Sequence of chain 1.B:
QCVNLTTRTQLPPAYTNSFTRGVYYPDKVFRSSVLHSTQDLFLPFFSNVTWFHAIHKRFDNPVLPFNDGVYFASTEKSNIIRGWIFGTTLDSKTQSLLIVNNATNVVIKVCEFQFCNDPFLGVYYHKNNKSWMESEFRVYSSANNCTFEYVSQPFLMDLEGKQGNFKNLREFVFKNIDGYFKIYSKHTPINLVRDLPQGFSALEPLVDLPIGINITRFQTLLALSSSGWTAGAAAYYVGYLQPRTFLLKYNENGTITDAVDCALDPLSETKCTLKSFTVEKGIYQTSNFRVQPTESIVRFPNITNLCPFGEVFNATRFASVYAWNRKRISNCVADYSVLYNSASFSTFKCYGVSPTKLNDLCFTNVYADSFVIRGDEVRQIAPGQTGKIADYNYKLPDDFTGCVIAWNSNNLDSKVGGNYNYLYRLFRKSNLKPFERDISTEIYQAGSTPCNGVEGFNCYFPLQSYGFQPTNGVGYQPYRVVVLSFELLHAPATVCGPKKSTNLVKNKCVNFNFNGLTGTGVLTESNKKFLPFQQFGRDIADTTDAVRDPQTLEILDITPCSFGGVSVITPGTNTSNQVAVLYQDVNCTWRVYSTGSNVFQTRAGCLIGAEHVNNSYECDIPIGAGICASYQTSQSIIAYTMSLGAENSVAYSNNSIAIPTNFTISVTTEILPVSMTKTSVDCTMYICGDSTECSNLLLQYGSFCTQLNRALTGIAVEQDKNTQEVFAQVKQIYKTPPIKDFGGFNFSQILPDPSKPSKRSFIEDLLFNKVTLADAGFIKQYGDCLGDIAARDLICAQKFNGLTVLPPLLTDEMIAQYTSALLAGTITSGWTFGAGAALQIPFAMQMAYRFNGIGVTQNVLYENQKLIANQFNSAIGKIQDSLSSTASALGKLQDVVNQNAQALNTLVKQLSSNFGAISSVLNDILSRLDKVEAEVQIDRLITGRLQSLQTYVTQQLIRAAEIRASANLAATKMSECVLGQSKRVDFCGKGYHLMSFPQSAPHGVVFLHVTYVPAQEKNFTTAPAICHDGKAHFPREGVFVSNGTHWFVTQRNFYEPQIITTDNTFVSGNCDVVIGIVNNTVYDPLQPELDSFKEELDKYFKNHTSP

This protein binds this small molecule.
Small molecule (SMILES): CC(=O)N[C@@H]1[C@@H](O)[C@H](O)[C@@H](CO)O[C@H]1O

Sequence of chain 1.A:
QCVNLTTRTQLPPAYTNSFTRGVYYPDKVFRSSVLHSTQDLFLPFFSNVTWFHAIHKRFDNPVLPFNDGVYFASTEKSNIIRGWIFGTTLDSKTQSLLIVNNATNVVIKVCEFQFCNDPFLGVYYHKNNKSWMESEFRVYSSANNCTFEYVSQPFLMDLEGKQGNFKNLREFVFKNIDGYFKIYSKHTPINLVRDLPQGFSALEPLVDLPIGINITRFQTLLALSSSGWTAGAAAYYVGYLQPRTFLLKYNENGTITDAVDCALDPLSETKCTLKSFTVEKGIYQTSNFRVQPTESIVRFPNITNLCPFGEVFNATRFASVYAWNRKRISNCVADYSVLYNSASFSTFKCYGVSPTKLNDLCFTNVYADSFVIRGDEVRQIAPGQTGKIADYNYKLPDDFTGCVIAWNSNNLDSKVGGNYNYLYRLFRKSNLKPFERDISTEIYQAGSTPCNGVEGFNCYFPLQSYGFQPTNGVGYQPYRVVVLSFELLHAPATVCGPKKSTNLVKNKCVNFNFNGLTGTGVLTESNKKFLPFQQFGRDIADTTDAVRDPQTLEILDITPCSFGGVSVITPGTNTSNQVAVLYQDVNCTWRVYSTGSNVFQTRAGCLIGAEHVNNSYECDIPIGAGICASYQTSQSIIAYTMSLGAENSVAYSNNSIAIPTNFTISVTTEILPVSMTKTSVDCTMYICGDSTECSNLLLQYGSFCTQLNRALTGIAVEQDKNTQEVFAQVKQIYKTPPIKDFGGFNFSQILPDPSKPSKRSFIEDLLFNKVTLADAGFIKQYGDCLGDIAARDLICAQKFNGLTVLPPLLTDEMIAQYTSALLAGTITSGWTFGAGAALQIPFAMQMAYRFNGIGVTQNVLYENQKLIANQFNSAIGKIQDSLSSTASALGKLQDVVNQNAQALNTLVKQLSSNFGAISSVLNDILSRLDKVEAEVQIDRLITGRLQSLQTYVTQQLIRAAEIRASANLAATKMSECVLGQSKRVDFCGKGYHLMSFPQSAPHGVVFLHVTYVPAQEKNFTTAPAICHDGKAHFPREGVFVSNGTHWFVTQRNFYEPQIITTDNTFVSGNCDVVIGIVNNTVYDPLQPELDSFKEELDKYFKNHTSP

Binding-site contacts:
Ligand atom O5 contacts residue ASN709 of chain 1.A at 2.4 Å (h-bond).
Ligand atom C4 contacts residue ASN709 of chain 1.A at 4.2 Å.
Ligand atom C5 contacts residue ASN709 of chain 1.A at 3.7 Å.
Ligand atom C7 contacts residue ASN709 of chain 1.A at 3.2 Å.
Ligand atom O5 contacts residue ASP796 of chain 1.B at 4.4 Å.
Ligand atom C3 contacts residue ASN709 of chain 1.A at 3.8 Å.
Ligand atom C8 contacts residue GLY1131 of chain 1.A at 3.6 Å.
Ligand atom C2 contacts residue ASN709 of chain 1.A at 2.4 Å.
Ligand atom C1 contacts residue ASN709 of chain 1.A at 1.4 Å.
Ligand atom O7 contacts residue ASN709 of chain 1.A at 3.2 Å (h-bond).
Ligand atom N2 contacts residue ASN709 of chain 1.A at 2.9 Å (h-bond).
Ligand atom C8 contacts residue ASN709 of chain 1.A at 4.4 Å.